Binding-site contacts:
Ligand atom N4 contacts residue LEU134 of chain 1.A at 3.8 Å.
Ligand atom C10 contacts residue ALA31 of chain 1.A at 4.3 Å (hydrophobic).
Ligand atom C9 contacts residue ALA31 of chain 1.A at 4.0 Å (hydrophobic).
Ligand atom N6 contacts residue LEU83 of chain 1.A at 3.2 Å (h-bond).
Ligand atom C10 contacts residue LEU83 of chain 1.A at 3.1 Å (hydrophobic).
Ligand atom O8 contacts residue LYS33 of chain 1.A at 3.6 Å.
Ligand atom C2 contacts residue LEU83 of chain 1.A at 4.1 Å (hydrophobic).
Ligand atom C11 contacts residue VAL18 of chain 1.A at 3.9 Å (hydrophobic).
Ligand atom N5 contacts residue PHE80 of chain 1.A at 3.8 Å.
Ligand atom O8 contacts residue VAL18 of chain 1.A at 3.8 Å.
Ligand atom C9 contacts residue LEU134 of chain 1.A at 3.9 Å (hydrophobic).
Ligand atom C1 contacts residue LYS33 of chain 1.A at 4.0 Å.
Ligand atom C9 contacts residue LYS33 of chain 1.A at 3.9 Å.
Ligand atom C2 contacts residue ALA31 of chain 1.A at 3.4 Å (hydrophobic).
Ligand atom N6 contacts residue ALA31 of chain 1.A at 3.7 Å.
Ligand atom N5 contacts residue LEU134 of chain 1.A at 3.7 Å.
Ligand atom N4 contacts residue LYS33 of chain 1.A at 3.0 Å (salt-bridge).
Ligand atom C3 contacts residue VAL18 of chain 1.A at 4.2 Å (hydrophobic).
Ligand atom N5 contacts residue VAL64 of chain 1.A at 3.7 Å.
Ligand atom N4 contacts residue ALA31 of chain 1.A at 4.1 Å.
Ligand atom C3 contacts residue LEU134 of chain 1.A at 4.0 Å (hydrophobic).
Ligand atom C1 contacts residue LEU134 of chain 1.A at 3.5 Å (hydrophobic).
Ligand atom N6 contacts residue LEU134 of chain 1.A at 3.8 Å.
Ligand atom C1 contacts residue ALA31 of chain 1.A at 3.8 Å (hydrophobic).
Ligand atom N7 contacts residue LEU134 of chain 1.A at 4.3 Å.
Ligand atom C11 contacts residue ILE10 of chain 1.A at 3.4 Å (hydrophobic).
Ligand atom C9 contacts residue PHE80 of chain 1.A at 3.6 Å (hydrophobic).
Ligand atom N7 contacts residue LEU83 of chain 1.A at 4.2 Å.
Ligand atom C10 contacts residue PHE82 of chain 1.A at 3.8 Å (hydrophobic).
Ligand atom N6 contacts residue PHE82 of chain 1.A at 3.7 Å.
Ligand atom C2 contacts residue LEU134 of chain 1.A at 3.4 Å (hydrophobic).
Ligand atom C9 contacts residue VAL64 of chain 1.A at 3.8 Å (hydrophobic).
Ligand atom C9 contacts residue GLU81 of chain 1.A at 3.8 Å.
Ligand atom N7 contacts residue ILE10 of chain 1.A at 3.8 Å.
Ligand atom C10 contacts residue LEU134 of chain 1.A at 4.2 Å (hydrophobic).
Ligand atom N6 contacts residue GLU81 of chain 1.A at 3.9 Å.
Ligand atom C10 contacts residue ILE10 of chain 1.A at 3.9 Å (hydrophobic).
Ligand atom C2 contacts residue GLU81 of chain 1.A at 3.6 Å.
Ligand atom N5 contacts residue ALA31 of chain 1.A at 3.5 Å.
Ligand atom N5 contacts residue GLU81 of chain 1.A at 2.8 Å (salt-bridge).

The protein below binds the small molecule below.
Small molecule (SMILES): COc1ncnc2[nH]cnc12

Sequence of chain 1.A:
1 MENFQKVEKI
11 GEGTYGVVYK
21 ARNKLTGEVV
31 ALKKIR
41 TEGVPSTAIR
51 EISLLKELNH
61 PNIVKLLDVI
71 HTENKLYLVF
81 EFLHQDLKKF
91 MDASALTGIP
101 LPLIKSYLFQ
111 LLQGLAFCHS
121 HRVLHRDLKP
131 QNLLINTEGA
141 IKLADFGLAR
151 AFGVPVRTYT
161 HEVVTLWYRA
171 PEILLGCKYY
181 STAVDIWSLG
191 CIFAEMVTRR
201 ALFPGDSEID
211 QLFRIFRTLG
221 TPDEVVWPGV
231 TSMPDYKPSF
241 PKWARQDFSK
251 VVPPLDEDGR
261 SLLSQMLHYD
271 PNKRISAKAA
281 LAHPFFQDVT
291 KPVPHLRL